The small molecule below binds the protein below.
Small molecule (SMILES): CC(=O)N[C@@H]1[C@@H](O)[C@H](O)[C@@H](CO)O[C@H]1O

Sequence of chain 3.B:
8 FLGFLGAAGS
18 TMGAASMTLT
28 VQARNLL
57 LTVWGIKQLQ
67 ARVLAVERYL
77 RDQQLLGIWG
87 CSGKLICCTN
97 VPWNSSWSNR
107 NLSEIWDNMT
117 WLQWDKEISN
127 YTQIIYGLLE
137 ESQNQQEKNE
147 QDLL

Binding-site contacts:
Ligand atom C7 contacts residue ASN100 of chain 3.B at 3.7 Å.
Ligand atom O7 contacts residue ASN100 of chain 3.B at 4.2 Å.
Ligand atom C2 contacts residue ASN100 of chain 3.B at 2.4 Å.
Ligand atom C4 contacts residue ASN100 of chain 3.B at 4.1 Å.
Ligand atom C6 contacts residue SER102 of chain 3.B at 4.2 Å.
Ligand atom C1 contacts residue SER102 of chain 3.B at 4.1 Å.
Ligand atom O5 contacts residue ASN100 of chain 3.B at 2.4 Å (h-bond).
Ligand atom O6 contacts residue SER102 of chain 3.B at 3.1 Å (h-bond).
Ligand atom O5 contacts residue SER102 of chain 3.B at 3.4 Å (h-bond).
Ligand atom N2 contacts residue ASN100 of chain 3.B at 2.8 Å (h-bond).
Ligand atom C5 contacts residue SER102 of chain 3.B at 4.2 Å.
Ligand atom C5 contacts residue ASN100 of chain 3.B at 3.7 Å.
Ligand atom C3 contacts residue ASN100 of chain 3.B at 3.6 Å.
Ligand atom C1 contacts residue ASN100 of chain 3.B at 1.4 Å.